Sequence of chain 53.C:
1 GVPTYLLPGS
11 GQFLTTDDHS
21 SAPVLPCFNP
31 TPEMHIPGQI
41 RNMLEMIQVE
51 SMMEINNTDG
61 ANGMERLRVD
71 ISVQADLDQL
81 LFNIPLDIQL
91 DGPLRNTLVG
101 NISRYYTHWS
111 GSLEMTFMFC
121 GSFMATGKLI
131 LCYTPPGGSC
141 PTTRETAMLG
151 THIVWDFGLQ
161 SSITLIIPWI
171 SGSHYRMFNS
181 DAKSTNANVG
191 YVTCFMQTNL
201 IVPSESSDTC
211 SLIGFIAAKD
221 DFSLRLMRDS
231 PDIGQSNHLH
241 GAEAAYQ

Sequence of chain 52.A:
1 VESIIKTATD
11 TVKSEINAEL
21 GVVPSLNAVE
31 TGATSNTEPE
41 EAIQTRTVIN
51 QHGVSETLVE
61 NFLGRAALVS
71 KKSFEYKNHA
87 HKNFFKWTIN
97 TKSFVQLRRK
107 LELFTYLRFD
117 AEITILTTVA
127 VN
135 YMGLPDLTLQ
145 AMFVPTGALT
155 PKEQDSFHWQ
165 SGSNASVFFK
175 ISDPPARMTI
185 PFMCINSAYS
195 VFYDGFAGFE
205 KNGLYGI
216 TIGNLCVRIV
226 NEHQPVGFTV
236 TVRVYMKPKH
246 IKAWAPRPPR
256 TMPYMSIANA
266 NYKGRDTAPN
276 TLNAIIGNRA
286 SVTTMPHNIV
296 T

The small molecule below binds the protein below.
Small molecule (SMILES): Cc1cc(CCCOc2c(C)cc(-c3noc(C(F)(F)F)n3)cc2C)on1

Sequence of chain 52.C:
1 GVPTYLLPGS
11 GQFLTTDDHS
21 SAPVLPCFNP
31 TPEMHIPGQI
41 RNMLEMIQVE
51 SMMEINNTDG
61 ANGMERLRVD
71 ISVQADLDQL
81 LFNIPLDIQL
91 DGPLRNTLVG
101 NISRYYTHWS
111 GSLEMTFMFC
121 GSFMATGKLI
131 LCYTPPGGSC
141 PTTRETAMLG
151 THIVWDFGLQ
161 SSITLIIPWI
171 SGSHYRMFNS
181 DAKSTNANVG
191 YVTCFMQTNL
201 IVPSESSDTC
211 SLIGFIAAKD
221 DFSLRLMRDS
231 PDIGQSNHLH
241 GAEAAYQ

Binding-site contacts:
Ligand atom F2 contacts residue VAL171 of chain 52.A at 3.9 Å.
Ligand atom F3 contacts residue ALA169 of chain 52.A at 3.7 Å.
Ligand atom C6B contacts residue ILE95 of chain 52.A at 4.0 Å (hydrophobic).
Ligand atom F3 contacts residue VAL24 of chain 52.C at 3.3 Å.
Ligand atom F3 contacts residue PHE147 of chain 52.A at 3.5 Å.
Ligand atom C4 contacts residue TYR193 of chain 52.A at 3.9 Å (hydrophobic).
Ligand atom N1A contacts residue ILE119 of chain 52.A at 3.8 Å.
Ligand atom O1B contacts residue ILE119 of chain 52.A at 3.9 Å.
Ligand atom CM2 contacts residue PHE147 of chain 52.A at 3.8 Å (hydrophobic).
Ligand atom CM6 contacts residue TRP93 of chain 52.A at 3.7 Å (hydrophobic).
Ligand atom CM6 contacts residue ILE95 of chain 52.A at 3.9 Å (hydrophobic).
Ligand atom C2B contacts residue ILE95 of chain 52.A at 3.8 Å (hydrophobic).
Ligand atom CM2 contacts residue ILE95 of chain 52.A at 4.0 Å (hydrophobic).
Ligand atom N3A contacts residue ILE184 of chain 52.A at 3.9 Å.
Ligand atom F1 contacts residue VAL171 of chain 52.A at 3.8 Å.
Ligand atom C3B contacts residue ILE184 of chain 52.A at 3.5 Å (hydrophobic).
Ligand atom N2 contacts residue PHE115 of chain 52.A at 3.7 Å.
Ligand atom C3A contacts residue LEU220 of chain 52.A at 4.0 Å (hydrophobic).
Ligand atom F1 contacts residue MET182 of chain 52.A at 3.2 Å.
Ligand atom C2B contacts residue ILE184 of chain 52.A at 3.8 Å (hydrophobic).
Ligand atom C2A contacts residue LEU220 of chain 52.A at 3.8 Å (hydrophobic).
Ligand atom C1B contacts residue ILE95 of chain 52.A at 3.6 Å (hydrophobic).
Ligand atom C6B contacts residue ILE119 of chain 52.A at 3.8 Å (hydrophobic).
Ligand atom F2 contacts residue PHE147 of chain 52.A at 3.8 Å.
Ligand atom O1A contacts residue ILE121 of chain 52.A at 3.8 Å.
Ligand atom C5 contacts residue TYR193 of chain 52.A at 4.0 Å (hydrophobic).
Ligand atom CM6 contacts residue ILE119 of chain 52.A at 4.0 Å (hydrophobic).
Ligand atom O1A contacts residue LEU220 of chain 52.A at 3.4 Å.
Ligand atom O1 contacts residue PHE115 of chain 52.A at 3.4 Å.
Ligand atom O1 contacts residue THR97 of chain 52.A at 3.8 Å.
Ligand atom C1C contacts residue TYR193 of chain 52.A at 3.9 Å (hydrophobic).
Ligand atom C4 contacts residue ILE217 of chain 52.A at 4.0 Å (hydrophobic).
Ligand atom C5B contacts residue ILE119 of chain 52.A at 3.9 Å (hydrophobic).
Ligand atom CM2 contacts residue ILE217 of chain 52.A at 3.4 Å (hydrophobic).
Ligand atom N2 contacts residue THR97 of chain 52.A at 3.8 Å.
Ligand atom N1A contacts residue LEU220 of chain 52.A at 3.3 Å.
Ligand atom CM2 contacts residue ILE184 of chain 52.A at 3.8 Å (hydrophobic).
Ligand atom N3A contacts residue PHE147 of chain 52.A at 3.9 Å.
Ligand atom F2 contacts residue ALA145 of chain 52.A at 2.8 Å.
Ligand atom F2 contacts residue ALA169 of chain 52.A at 3.6 Å.